This protein binds this small molecule.
Small molecule (SMILES): Cc1oc(Cn2ccc3ccc(Br)cc32)cc1C(=O)O

Binding-site contacts:
Ligand atom C16 contacts residue GLY100 of chain 2.A at 3.7 Å.
Ligand atom O15 contacts residue ILE342 of chain 2.A at 4.3 Å.
Ligand atom C5 contacts residue GLU350 of chain 2.A at 3.9 Å.
Ligand atom BR contacts residue ILE342 of chain 2.A at 4.1 Å.
Ligand atom C8 contacts residue ILE342 of chain 2.A at 4.0 Å (hydrophobic).
Ligand atom BR contacts residue HIS339 of chain 2.A at 4.0 Å.
Ligand atom C10 contacts residue VAL98 of chain 2.A at 4.4 Å (hydrophobic).
Ligand atom C14 contacts residue ILE342 of chain 2.A at 4.3 Å (hydrophobic).
Ligand atom C6 contacts residue ILE342 of chain 2.A at 3.6 Å (hydrophobic).
Ligand atom C5 contacts residue ILE346 of chain 2.A at 3.6 Å (hydrophobic).
Ligand atom C14 contacts residue HIS339 of chain 2.A at 4.3 Å.
Ligand atom C11 contacts residue GLY100 of chain 2.A at 4.1 Å.
Ligand atom C13 contacts residue TYR103 of chain 2.A at 4.3 Å (hydrophobic).
Ligand atom O18 contacts residue TYR103 of chain 2.A at 4.4 Å.
Ligand atom C6 contacts residue GLU350 of chain 2.A at 4.0 Å.
Ligand atom C16 contacts residue HIS339 of chain 2.A at 3.7 Å.
Ligand atom O19 contacts residue THR338 of chain 2.A at 4.2 Å.
Ligand atom C5 contacts residue ILE342 of chain 2.A at 3.5 Å (hydrophobic).
Ligand atom C4 contacts residue ILE342 of chain 2.A at 4.1 Å (hydrophobic).
Ligand atom N1 contacts residue TYR103 of chain 2.A at 4.2 Å.
Ligand atom C14 contacts residue GLY100 of chain 2.A at 3.4 Å.
Ligand atom C16 contacts residue THR338 of chain 2.A at 3.0 Å.
Ligand atom C12 contacts residue TYR103 of chain 2.A at 3.4 Å (hydrophobic).
Ligand atom C17 contacts residue ARG104 of chain 2.A at 4.2 Å.
Ligand atom C3 contacts residue TYR103 of chain 2.A at 3.6 Å (hydrophobic).
Ligand atom C11 contacts residue TYR103 of chain 2.A at 4.2 Å (hydrophobic).
Ligand atom C12 contacts residue GLY100 of chain 2.A at 4.3 Å.
Ligand atom BR contacts residue ILE352 of chain 2.A at 3.9 Å.
Ligand atom C14 contacts residue THR338 of chain 2.A at 4.2 Å.
Ligand atom O15 contacts residue HIS339 of chain 2.A at 3.8 Å.
Ligand atom C13 contacts residue ILE342 of chain 2.A at 4.4 Å (hydrophobic).
Ligand atom C9 contacts residue ILE342 of chain 2.A at 4.3 Å (hydrophobic).
Ligand atom C13 contacts residue GLY100 of chain 2.A at 3.9 Å.
Ligand atom C10 contacts residue TYR103 of chain 2.A at 3.9 Å (hydrophobic).
Ligand atom C7 contacts residue ILE342 of chain 2.A at 3.6 Å (hydrophobic).
Ligand atom C4 contacts residue ILE346 of chain 2.A at 4.0 Å (hydrophobic).
Ligand atom C2 contacts residue TYR103 of chain 2.A at 3.1 Å (hydrophobic).
Ligand atom O15 contacts residue GLY100 of chain 2.A at 3.6 Å.
Ligand atom BR contacts residue GLU350 of chain 2.A at 3.5 Å.
Ligand atom O19 contacts residue ARG104 of chain 2.A at 3.5 Å (salt-bridge).

Sequence of chain 2.A:
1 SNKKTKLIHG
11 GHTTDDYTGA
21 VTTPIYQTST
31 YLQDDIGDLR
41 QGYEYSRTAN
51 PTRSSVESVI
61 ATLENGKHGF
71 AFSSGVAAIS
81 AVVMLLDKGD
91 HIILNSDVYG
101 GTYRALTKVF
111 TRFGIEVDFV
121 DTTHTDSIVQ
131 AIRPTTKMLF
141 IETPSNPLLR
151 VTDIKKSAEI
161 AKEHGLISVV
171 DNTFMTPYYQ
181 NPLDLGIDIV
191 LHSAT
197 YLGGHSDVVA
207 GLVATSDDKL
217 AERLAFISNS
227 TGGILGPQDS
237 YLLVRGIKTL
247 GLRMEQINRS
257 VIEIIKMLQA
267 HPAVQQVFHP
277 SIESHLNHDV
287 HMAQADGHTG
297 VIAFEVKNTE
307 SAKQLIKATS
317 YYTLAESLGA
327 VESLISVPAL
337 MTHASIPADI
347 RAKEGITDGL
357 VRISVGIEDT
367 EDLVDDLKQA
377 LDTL